Binding-site contacts:
Ligand atom C4 contacts residue ASN35 of chain 1.A at 4.3 Å.
Ligand atom C5 contacts residue GLY16 of chain 1.A at 4.4 Å.
Ligand atom C1 contacts residue ASP14 of chain 1.A at 3.8 Å.
Ligand atom C2 contacts residue ASP14 of chain 1.A at 4.4 Å.
Ligand atom C8 contacts residue ASN35 of chain 1.A at 4.4 Å.
Ligand atom C5 contacts residue ASN35 of chain 1.A at 3.6 Å.
Ligand atom O5 contacts residue ASN35 of chain 1.A at 2.3 Å (h-bond).
Ligand atom C5 contacts residue TYR38 of chain 1.A at 4.2 Å (hydrophobic).
Ligand atom O7 contacts residue ASP14 of chain 1.A at 4.0 Å.
Ligand atom C6 contacts residue GLY16 of chain 1.A at 3.5 Å.
Ligand atom O6 contacts residue GLY16 of chain 1.A at 3.3 Å (h-bond).
Ligand atom O6 contacts residue GLY17 of chain 1.A at 3.8 Å.
Ligand atom O7 contacts residue ASN35 of chain 1.A at 2.8 Å (h-bond).
Ligand atom C6 contacts residue GLY17 of chain 1.A at 3.6 Å.
Ligand atom C2 contacts residue ASN35 of chain 1.A at 2.6 Å.
Ligand atom C1 contacts residue SER37 of chain 1.A at 3.6 Å.
Ligand atom C6 contacts residue TYR38 of chain 1.A at 3.9 Å (hydrophobic).
Ligand atom O5 contacts residue GLY16 of chain 1.A at 3.6 Å.
Ligand atom O5 contacts residue ASP14 of chain 1.A at 3.7 Å.
Ligand atom C7 contacts residue ASN35 of chain 1.A at 3.2 Å.
Ligand atom C3 contacts residue ASN35 of chain 1.A at 3.9 Å.
Ligand atom N2 contacts residue ASN35 of chain 1.A at 3.1 Å (h-bond).
Ligand atom C1 contacts residue ASN35 of chain 1.A at 1.5 Å.
Ligand atom C6 contacts residue SER37 of chain 1.A at 4.3 Å.
Ligand atom O5 contacts residue SER37 of chain 1.A at 3.5 Å (h-bond).
Ligand atom C5 contacts residue SER37 of chain 1.A at 3.7 Å.

Sequence of chain 1.A:
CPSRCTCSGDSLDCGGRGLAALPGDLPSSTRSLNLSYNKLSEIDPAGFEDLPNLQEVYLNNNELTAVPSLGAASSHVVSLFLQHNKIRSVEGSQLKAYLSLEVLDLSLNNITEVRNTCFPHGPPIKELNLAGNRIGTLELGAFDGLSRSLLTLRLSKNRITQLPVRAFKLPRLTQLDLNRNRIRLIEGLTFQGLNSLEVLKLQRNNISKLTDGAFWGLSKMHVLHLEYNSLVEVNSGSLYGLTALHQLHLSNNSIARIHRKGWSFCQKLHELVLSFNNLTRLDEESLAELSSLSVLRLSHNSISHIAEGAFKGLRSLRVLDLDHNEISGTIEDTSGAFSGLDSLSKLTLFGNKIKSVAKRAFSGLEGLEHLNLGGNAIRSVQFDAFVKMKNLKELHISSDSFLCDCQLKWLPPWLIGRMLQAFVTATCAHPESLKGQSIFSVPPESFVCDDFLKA

This protein binds this small molecule.
Small molecule (SMILES): CC(=O)N[C@@H]1[C@@H](O)[C@H](O)[C@@H](CO)O[C@H]1O